Sequence of chain 1.F:
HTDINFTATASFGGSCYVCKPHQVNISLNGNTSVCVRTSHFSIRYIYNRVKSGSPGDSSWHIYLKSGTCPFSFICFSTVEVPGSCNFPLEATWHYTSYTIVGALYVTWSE

Binding-site contacts:
Ligand atom O7 contacts residue ASN32 of chain 1.F at 4.2 Å.
Ligand atom N2 contacts residue ASN30 of chain 1.F at 3.1 Å (h-bond).
Ligand atom C2 contacts residue ASN32 of chain 1.F at 2.7 Å.
Ligand atom C7 contacts residue ASN30 of chain 1.F at 3.8 Å.
Ligand atom C7 contacts residue ASN32 of chain 1.F at 3.5 Å.
Ligand atom C3 contacts residue GLY31 of chain 1.F at 4.0 Å.
Ligand atom C2 contacts residue ASN30 of chain 1.F at 4.0 Å.
Ligand atom N2 contacts residue ASN32 of chain 1.F at 3.0 Å (h-bond).
Ligand atom C5 contacts residue ASN32 of chain 1.F at 3.6 Å.
Ligand atom C1 contacts residue GLY31 of chain 1.F at 4.2 Å.
Ligand atom C1 contacts residue ASN30 of chain 1.F at 4.4 Å.
Ligand atom C8 contacts residue ASN30 of chain 1.F at 3.5 Å.
Ligand atom C3 contacts residue ASN30 of chain 1.F at 4.0 Å.
Ligand atom C8 contacts residue ASN32 of chain 1.F at 3.9 Å.
Ligand atom C3 contacts residue ASN32 of chain 1.F at 3.5 Å.
Ligand atom C1 contacts residue ASN32 of chain 1.F at 1.5 Å.
Ligand atom O5 contacts residue ASN32 of chain 1.F at 2.5 Å (h-bond).
Ligand atom O3 contacts residue ASN30 of chain 1.F at 4.1 Å.
Ligand atom C4 contacts residue ASN32 of chain 1.F at 4.1 Å.

The small molecule below binds the protein below.
Small molecule (SMILES): CC(=O)N[C@@H]1[C@@H](O)[C@H](O)[C@@H](CO)O[C@H]1O